Sequence of chain 58.A:
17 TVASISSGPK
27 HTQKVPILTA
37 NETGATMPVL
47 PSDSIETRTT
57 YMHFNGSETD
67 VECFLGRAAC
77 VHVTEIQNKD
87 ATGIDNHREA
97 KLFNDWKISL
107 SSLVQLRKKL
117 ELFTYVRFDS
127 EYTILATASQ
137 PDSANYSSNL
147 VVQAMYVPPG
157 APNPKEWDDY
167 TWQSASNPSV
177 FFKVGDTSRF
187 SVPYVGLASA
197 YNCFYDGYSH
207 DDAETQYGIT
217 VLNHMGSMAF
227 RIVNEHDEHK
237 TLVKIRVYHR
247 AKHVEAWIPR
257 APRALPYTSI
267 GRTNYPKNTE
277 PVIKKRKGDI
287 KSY

This small molecule binds to this protein.
Small molecule (SMILES): Cc1cc(CCCCCCCOc2ccc(C3=N[C@@H](C)CO3)cc2)on1

Sequence of chain 58.C:
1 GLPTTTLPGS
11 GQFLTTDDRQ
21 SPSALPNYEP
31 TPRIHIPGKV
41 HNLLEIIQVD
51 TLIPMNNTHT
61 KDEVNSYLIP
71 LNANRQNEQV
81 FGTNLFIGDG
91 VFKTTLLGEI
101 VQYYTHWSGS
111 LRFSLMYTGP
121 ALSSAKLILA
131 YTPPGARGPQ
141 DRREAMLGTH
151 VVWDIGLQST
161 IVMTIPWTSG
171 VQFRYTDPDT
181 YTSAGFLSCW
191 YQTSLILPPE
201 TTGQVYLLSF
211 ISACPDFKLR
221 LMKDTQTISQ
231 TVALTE

Binding-site contacts:
Ligand atom C4 contacts residue MET224 of chain 58.A at 3.8 Å (hydrophobic).
Ligand atom C31 contacts residue PRO174 of chain 58.A at 3.4 Å (hydrophobic).
Ligand atom O1B contacts residue ILE104 of chain 58.A at 3.8 Å.
Ligand atom O1 contacts residue TYR152 of chain 58.A at 3.9 Å.
Ligand atom C5 contacts residue TYR152 of chain 58.A at 3.8 Å (hydrophobic).
Ligand atom C2B contacts residue MET221 of chain 58.A at 3.6 Å (hydrophobic).
Ligand atom O1B contacts residue MET221 of chain 58.A at 3.4 Å.
Ligand atom C6C contacts residue MET221 of chain 58.A at 3.7 Å (hydrophobic).
Ligand atom N2 contacts residue PHE186 of chain 58.A at 3.7 Å.
Ligand atom C31 contacts residue VAL176 of chain 58.A at 3.3 Å (hydrophobic).
Ligand atom C1B contacts residue MET221 of chain 58.A at 4.0 Å (hydrophobic).
Ligand atom C3B contacts residue MET221 of chain 58.A at 4.0 Å (hydrophobic).
Ligand atom C5C contacts residue TYR128 of chain 58.A at 3.5 Å (hydrophobic).
Ligand atom C3C contacts residue VAL188 of chain 58.A at 3.3 Å (hydrophobic).
Ligand atom O1 contacts residue VAL188 of chain 58.A at 3.8 Å.
Ligand atom C6B contacts residue TYR197 of chain 58.A at 3.6 Å (hydrophobic).
Ligand atom O1 contacts residue ALA24 of chain 58.C at 3.6 Å.
Ligand atom C31 contacts residue ALA150 of chain 58.A at 3.5 Å (hydrophobic).
Ligand atom N2 contacts residue ALA24 of chain 58.C at 3.4 Å.
Ligand atom C2C contacts residue VAL188 of chain 58.A at 3.2 Å (hydrophobic).
Ligand atom C5C contacts residue ILE104 of chain 58.A at 3.5 Å (hydrophobic).
Ligand atom C7C contacts residue TYR197 of chain 58.A at 3.8 Å (hydrophobic).
Ligand atom CM1 contacts residue SER107 of chain 58.A at 3.6 Å.
Ligand atom C3 contacts residue PHE186 of chain 58.A at 3.8 Å (hydrophobic).
Ligand atom O1 contacts residue PHE186 of chain 58.A at 3.5 Å.
Ligand atom O1B contacts residue TYR128 of chain 58.A at 3.9 Å.
Ligand atom C7C contacts residue TYR128 of chain 58.A at 3.6 Å (hydrophobic).
Ligand atom C1C contacts residue TYR152 of chain 58.A at 4.0 Å (hydrophobic).
Ligand atom C5B contacts residue TYR197 of chain 58.A at 3.7 Å (hydrophobic).
Ligand atom C6C contacts residue VAL191 of chain 58.A at 3.2 Å (hydrophobic).
Ligand atom C4 contacts residue TYR152 of chain 58.A at 3.9 Å (hydrophobic).
Ligand atom C5B contacts residue LEU106 of chain 58.A at 3.8 Å (hydrophobic).
Ligand atom C3 contacts residue PRO174 of chain 58.A at 3.8 Å (hydrophobic).
Ligand atom C3C contacts residue TYR128 of chain 58.A at 3.9 Å (hydrophobic).
Ligand atom C4C contacts residue ILE104 of chain 58.A at 3.7 Å (hydrophobic).
Ligand atom C31 contacts residue SER175 of chain 58.A at 3.6 Å.
Ligand atom C4C contacts residue TYR152 of chain 58.A at 3.8 Å (hydrophobic).
Ligand atom C4 contacts residue PHE186 of chain 58.A at 3.6 Å (hydrophobic).
Ligand atom C5 contacts residue PHE186 of chain 58.A at 3.5 Å (hydrophobic).
Ligand atom N2 contacts residue PRO174 of chain 58.A at 3.9 Å.